Binding-site contacts:
Ligand atom C6 contacts residue ARG42 of chain 1.H at 3.7 Å.
Ligand atom O5 contacts residue TRP27 of chain 1.H at 2.5 Å.
Ligand atom C1 contacts residue TRP27 of chain 1.H at 1.5 Å (hydrophobic).
Ligand atom C2 contacts residue TRP27 of chain 1.H at 2.5 Å (hydrophobic).
Ligand atom C1 contacts residue ARG42 of chain 1.H at 3.9 Å.
Ligand atom C5 contacts residue ARG42 of chain 1.H at 3.8 Å.
Ligand atom C5 contacts residue TRP27 of chain 1.H at 3.8 Å (hydrophobic).
Ligand atom O2 contacts residue PRO26 of chain 1.H at 3.7 Å.
Ligand atom C3 contacts residue TRP27 of chain 1.H at 3.9 Å (hydrophobic).
Ligand atom C4 contacts residue TRP27 of chain 1.H at 4.4 Å (hydrophobic).
Ligand atom O5 contacts residue ARG42 of chain 1.H at 3.2 Å (salt-bridge).
Ligand atom O2 contacts residue TRP27 of chain 1.H at 3.0 Å.

Sequence of chain 1.H:
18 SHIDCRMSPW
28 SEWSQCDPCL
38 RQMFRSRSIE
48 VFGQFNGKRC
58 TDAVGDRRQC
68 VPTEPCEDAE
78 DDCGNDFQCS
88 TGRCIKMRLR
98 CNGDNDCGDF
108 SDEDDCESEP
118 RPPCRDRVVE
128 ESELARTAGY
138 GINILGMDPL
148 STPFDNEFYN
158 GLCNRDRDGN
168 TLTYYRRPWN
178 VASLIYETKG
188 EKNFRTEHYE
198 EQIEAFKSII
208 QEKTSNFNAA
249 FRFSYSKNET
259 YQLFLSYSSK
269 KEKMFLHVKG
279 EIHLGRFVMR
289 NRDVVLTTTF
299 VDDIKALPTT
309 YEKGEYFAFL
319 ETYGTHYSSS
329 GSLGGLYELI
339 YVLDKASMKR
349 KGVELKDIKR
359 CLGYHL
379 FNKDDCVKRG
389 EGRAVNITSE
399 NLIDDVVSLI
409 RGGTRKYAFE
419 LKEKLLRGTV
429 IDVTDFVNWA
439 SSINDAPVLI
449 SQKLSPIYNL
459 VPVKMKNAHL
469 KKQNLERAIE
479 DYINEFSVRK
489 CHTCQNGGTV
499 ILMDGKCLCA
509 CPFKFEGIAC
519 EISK

The protein below binds the small molecule below.
Small molecule (SMILES): OC[C@H]1O[C@@H](O)[C@@H](O)[C@@H](O)[C@@H]1O